Binding-site contacts:
Ligand atom C8 contacts residue GLY13 of chain 3.A at 4.0 Å.
Ligand atom O7 contacts residue GLY13 of chain 3.A at 3.6 Å.
Ligand atom C5 contacts residue ASN12 of chain 3.A at 3.6 Å.
Ligand atom C3 contacts residue ASN12 of chain 3.A at 3.7 Å.
Ligand atom N2 contacts residue ASN12 of chain 3.A at 2.9 Å (h-bond).
Ligand atom C2 contacts residue ASN12 of chain 3.A at 2.3 Å.
Ligand atom C4 contacts residue ASN12 of chain 3.A at 4.0 Å.
Ligand atom C8 contacts residue ASN12 of chain 3.A at 3.2 Å.
Ligand atom O5 contacts residue ASN12 of chain 3.A at 2.4 Å (h-bond).
Ligand atom C1 contacts residue ASN12 of chain 3.A at 1.5 Å.
Ligand atom O7 contacts residue ASN12 of chain 3.A at 3.9 Å.
Ligand atom C7 contacts residue ASN12 of chain 3.A at 3.6 Å.
Ligand atom C7 contacts residue GLY13 of chain 3.A at 4.0 Å.

This protein binds this small molecule.
Small molecule (SMILES): CC(=O)N[C@@H]1[C@@H](O)[C@H](O)[C@@H](CO)O[C@H]1O

Sequence of chain 3.A:
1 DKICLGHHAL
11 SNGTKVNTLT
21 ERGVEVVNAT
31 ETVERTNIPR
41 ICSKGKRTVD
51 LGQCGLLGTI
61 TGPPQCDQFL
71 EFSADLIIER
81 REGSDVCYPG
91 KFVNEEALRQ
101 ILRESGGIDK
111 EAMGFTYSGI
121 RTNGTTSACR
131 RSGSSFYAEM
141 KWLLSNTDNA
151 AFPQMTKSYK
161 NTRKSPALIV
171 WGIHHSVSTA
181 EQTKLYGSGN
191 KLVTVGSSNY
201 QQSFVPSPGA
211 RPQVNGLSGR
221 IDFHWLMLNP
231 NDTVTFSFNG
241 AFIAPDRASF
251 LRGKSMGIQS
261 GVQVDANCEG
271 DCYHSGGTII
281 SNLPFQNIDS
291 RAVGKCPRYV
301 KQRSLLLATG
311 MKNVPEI